Sequence of chain 1.D:
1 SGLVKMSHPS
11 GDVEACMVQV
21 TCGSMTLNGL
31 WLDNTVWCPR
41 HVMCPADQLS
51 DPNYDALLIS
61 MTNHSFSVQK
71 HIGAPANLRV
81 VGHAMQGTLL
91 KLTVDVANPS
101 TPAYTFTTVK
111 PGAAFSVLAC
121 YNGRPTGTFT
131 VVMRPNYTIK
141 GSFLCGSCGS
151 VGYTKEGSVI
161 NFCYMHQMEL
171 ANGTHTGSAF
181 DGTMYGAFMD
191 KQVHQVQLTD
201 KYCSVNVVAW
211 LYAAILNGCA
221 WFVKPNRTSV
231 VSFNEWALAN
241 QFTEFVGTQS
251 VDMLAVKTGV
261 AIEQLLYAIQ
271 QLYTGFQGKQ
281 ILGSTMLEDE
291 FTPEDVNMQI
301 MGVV

Sequence of chain 1.C:
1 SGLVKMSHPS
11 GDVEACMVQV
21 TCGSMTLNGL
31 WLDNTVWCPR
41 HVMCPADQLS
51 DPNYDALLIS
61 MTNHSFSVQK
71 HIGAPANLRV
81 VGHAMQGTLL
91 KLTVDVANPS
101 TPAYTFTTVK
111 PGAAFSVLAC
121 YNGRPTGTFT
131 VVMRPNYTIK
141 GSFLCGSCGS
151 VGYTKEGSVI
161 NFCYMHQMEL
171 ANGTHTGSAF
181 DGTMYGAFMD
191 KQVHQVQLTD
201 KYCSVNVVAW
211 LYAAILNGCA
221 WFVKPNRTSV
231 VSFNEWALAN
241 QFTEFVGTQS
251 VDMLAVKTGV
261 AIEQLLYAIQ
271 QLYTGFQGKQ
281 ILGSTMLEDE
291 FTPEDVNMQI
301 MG

Binding-site contacts:
Ligand atom N23 contacts residue CYS148 of chain 1.D at 3.4 Å (h-bond).
Ligand atom C29 contacts residue GLU169 of chain 1.D at 3.5 Å.
Ligand atom C25 contacts residue LEU144 of chain 1.D at 3.8 Å (hydrophobic).
Ligand atom C21 contacts residue CYS148 of chain 1.D at 3.7 Å (hydrophobic).
Ligand atom O01 contacts residue GLU169 of chain 1.D at 2.9 Å (salt-bridge).
Ligand atom C29 contacts residue CYS145 of chain 1.D at 3.6 Å (hydrophobic).
Ligand atom C05 contacts residue GLN192 of chain 1.D at 3.7 Å.
Ligand atom C25 contacts residue GLU169 of chain 1.D at 3.6 Å.
Ligand atom C15 contacts residue GLN192 of chain 1.D at 3.8 Å.
Ligand atom N24 contacts residue HIS166 of chain 1.D at 2.9 Å (h-bond).
Ligand atom N23 contacts residue MET168 of chain 1.D at 3.4 Å.
Ligand atom C19 contacts residue LEU49 of chain 1.D at 3.8 Å (hydrophobic).
Ligand atom C02 contacts residue MET168 of chain 1.D at 3.8 Å (hydrophobic).
Ligand atom C19 contacts residue LYS191 of chain 1.D at 3.6 Å.
Ligand atom C13 contacts residue HIS41 of chain 1.D at 3.3 Å.
Ligand atom O01 contacts residue MET168 of chain 1.D at 3.0 Å.
Ligand atom C20 contacts residue LEU49 of chain 1.D at 3.8 Å (hydrophobic).
Ligand atom S18 contacts residue TYR54 of chain 1.D at 3.5 Å (h-bond).
Ligand atom C29 contacts residue PHE143 of chain 1.D at 3.6 Å (hydrophobic).
Ligand atom C28 contacts residue CYS145 of chain 1.D at 3.7 Å (hydrophobic).
Ligand atom C30 contacts residue PHE143 of chain 1.D at 3.2 Å (hydrophobic).
Ligand atom C11 contacts residue ALA46 of chain 1.D at 3.4 Å (hydrophobic).
Ligand atom C29 contacts residue LEU144 of chain 1.D at 3.7 Å (hydrophobic).
Ligand atom C27 contacts residue CYS145 of chain 1.D at 3.8 Å (hydrophobic).
Ligand atom N22 contacts residue GLU169 of chain 1.D at 3.8 Å.
Ligand atom C30 contacts residue GLU169 of chain 1.D at 3.3 Å.
Ligand atom S18 contacts residue LYS191 of chain 1.D at 3.2 Å (salt-bridge).
Ligand atom C07 contacts residue LEU49 of chain 1.D at 3.8 Å (hydrophobic).
Ligand atom N23 contacts residue HIS166 of chain 1.D at 3.2 Å (h-bond).
Ligand atom C06 contacts residue LEU49 of chain 1.D at 3.7 Å (hydrophobic).
Ligand atom C17 contacts residue LYS191 of chain 1.D at 3.7 Å.
Ligand atom C14 contacts residue HIS41 of chain 1.D at 3.4 Å.
Ligand atom C11 contacts residue CYS44 of chain 1.D at 3.6 Å (hydrophobic).
Ligand atom N24 contacts residue GLU169 of chain 1.D at 3.6 Å.
Ligand atom C30 contacts residue LEU144 of chain 1.D at 3.5 Å (hydrophobic).
Ligand atom C11 contacts residue MET25 of chain 1.D at 3.6 Å (hydrophobic).
Ligand atom C20 contacts residue GLN192 of chain 1.D at 3.7 Å.
Ligand atom N23 contacts residue GLU169 of chain 1.D at 3.5 Å (salt-bridge).
Ligand atom S18 contacts residue ASP190 of chain 1.D at 3.1 Å.
Ligand atom C30 contacts residue CYS145 of chain 1.D at 3.8 Å (hydrophobic).

The small molecule below binds the protein below.
Small molecule (SMILES): CCC(=O)Nc1ccc(N(Cc2ccsc2)C(=O)Cn2nnc3ccccc32)cc1